Sequence of chain 1.A:
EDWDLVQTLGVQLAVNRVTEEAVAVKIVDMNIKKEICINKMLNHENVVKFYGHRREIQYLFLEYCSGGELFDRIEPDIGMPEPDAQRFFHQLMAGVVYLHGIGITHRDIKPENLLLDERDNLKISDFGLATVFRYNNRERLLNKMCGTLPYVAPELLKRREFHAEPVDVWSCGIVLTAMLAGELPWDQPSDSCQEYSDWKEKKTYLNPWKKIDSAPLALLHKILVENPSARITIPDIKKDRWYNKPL

This protein binds this small molecule.
Small molecule (SMILES): NC[C@H]1CN(c2c(Br)cnc3[nH]ncc23)CCO1

Binding-site contacts:
Ligand atom CAF contacts residue VAL23 of chain 1.A at 3.9 Å (hydrophobic).
Ligand atom CAN contacts residue LEU137 of chain 1.A at 3.9 Å (hydrophobic).
Ligand atom NAK contacts residue GLU85 of chain 1.A at 2.9 Å (salt-bridge).
Ligand atom CAC contacts residue LEU15 of chain 1.A at 4.3 Å (hydrophobic).
Ligand atom CAE contacts residue GLU91 of chain 1.A at 3.8 Å.
Ligand atom NAK contacts residue ALA36 of chain 1.A at 3.3 Å.
Ligand atom BR contacts residue LEU15 of chain 1.A at 4.3 Å.
Ligand atom CAP contacts residue CYS87 of chain 1.A at 4.0 Å (hydrophobic).
Ligand atom CAR contacts residue GLU134 of chain 1.A at 4.3 Å.
Ligand atom NAA contacts residue GLU91 of chain 1.A at 2.6 Å (salt-bridge).
Ligand atom NAK contacts residue LEU137 of chain 1.A at 4.0 Å.
Ligand atom CAM contacts residue LEU137 of chain 1.A at 4.2 Å (hydrophobic).
Ligand atom CAG contacts residue LEU15 of chain 1.A at 4.2 Å (hydrophobic).
Ligand atom CAP contacts residue LEU137 of chain 1.A at 3.7 Å (hydrophobic).
Ligand atom CAP contacts residue GLU85 of chain 1.A at 3.7 Å.
Ligand atom CAC contacts residue CYS87 of chain 1.A at 3.2 Å (hydrophobic).
Ligand atom CAD contacts residue VAL23 of chain 1.A at 4.1 Å (hydrophobic).
Ligand atom NAI contacts residue LEU137 of chain 1.A at 4.1 Å.
Ligand atom NAI contacts residue ALA36 of chain 1.A at 3.7 Å.
Ligand atom CAG contacts residue VAL23 of chain 1.A at 3.7 Å (hydrophobic).
Ligand atom CAD contacts residue ALA36 of chain 1.A at 4.3 Å (hydrophobic).
Ligand atom CAH contacts residue LEU137 of chain 1.A at 3.9 Å (hydrophobic).
Ligand atom NAJ contacts residue GLU85 of chain 1.A at 4.0 Å.
Ligand atom NAJ contacts residue LEU137 of chain 1.A at 4.1 Å.
Ligand atom NAA contacts residue GLU134 of chain 1.A at 3.7 Å.
Ligand atom OAL contacts residue GLY16 of chain 1.A at 4.2 Å.
Ligand atom CAD contacts residue LEU137 of chain 1.A at 3.8 Å (hydrophobic).
Ligand atom CAE contacts residue GLU134 of chain 1.A at 3.1 Å.
Ligand atom NAJ contacts residue CYS87 of chain 1.A at 3.0 Å (h-bond).
Ligand atom NAK contacts residue TYR86 of chain 1.A at 4.3 Å.
Ligand atom CAM contacts residue LEU15 of chain 1.A at 4.2 Å (hydrophobic).
Ligand atom NAJ contacts residue ALA36 of chain 1.A at 4.3 Å.
Ligand atom CAO contacts residue LEU137 of chain 1.A at 3.5 Å (hydrophobic).
Ligand atom NAJ contacts residue TYR86 of chain 1.A at 3.6 Å.
Ligand atom CAM contacts residue CYS87 of chain 1.A at 4.2 Å (hydrophobic).
Ligand atom CAP contacts residue ALA36 of chain 1.A at 3.8 Å (hydrophobic).
Ligand atom CAC contacts residue TYR86 of chain 1.A at 3.8 Å (hydrophobic).
Ligand atom NAI contacts residue GLU85 of chain 1.A at 3.8 Å.
Ligand atom CAR contacts residue LEU137 of chain 1.A at 4.2 Å (hydrophobic).
Ligand atom CAF contacts residue GLY16 of chain 1.A at 4.3 Å.